Binding-site contacts:
Ligand atom O5 contacts residue ASN93 of chain 46.E at 4.1 Å.
Ligand atom O5 contacts residue TRP111 of chain 46.E at 4.3 Å.
Ligand atom C4 contacts residue ASN93 of chain 46.E at 3.6 Å.
Ligand atom O5 contacts residue ASN93 of chain 46.E at 2.3 Å (h-bond).
Ligand atom C1 contacts residue TRP111 of chain 46.E at 3.9 Å (hydrophobic).
Ligand atom N2 contacts residue ASN93 of chain 46.E at 2.5 Å (h-bond).
Ligand atom C7 contacts residue ASN93 of chain 46.E at 3.5 Å.
Ligand atom C8 contacts residue GLU91 of chain 46.E at 3.8 Å.
Ligand atom C5 contacts residue ASN93 of chain 46.E at 3.5 Å.
Ligand atom C2 contacts residue TRP111 of chain 46.E at 4.1 Å (hydrophobic).
Ligand atom O4 contacts residue TRP111 of chain 46.E at 3.4 Å.
Ligand atom O7 contacts residue TRP111 of chain 46.E at 3.6 Å.
Ligand atom N2 contacts residue TRP111 of chain 46.E at 3.5 Å.
Ligand atom O7 contacts residue ASN93 of chain 46.E at 3.9 Å.
Ligand atom C1 contacts residue ASN93 of chain 46.E at 1.4 Å.
Ligand atom O3 contacts residue TRP111 of chain 46.E at 4.3 Å.
Ligand atom C6 contacts residue ASN93 of chain 46.E at 3.1 Å.
Ligand atom C8 contacts residue TRP111 of chain 46.E at 3.3 Å (hydrophobic).
Ligand atom C2 contacts residue ASN93 of chain 46.E at 1.8 Å.
Ligand atom C3 contacts residue TRP111 of chain 46.E at 3.7 Å (hydrophobic).
Ligand atom C7 contacts residue TRP111 of chain 46.E at 3.8 Å (hydrophobic).
Ligand atom O3 contacts residue ASN93 of chain 46.E at 4.0 Å.
Ligand atom C3 contacts residue ASN93 of chain 46.E at 3.1 Å.
Ligand atom C5 contacts residue TRP111 of chain 46.E at 3.7 Å (hydrophobic).
Ligand atom C8 contacts residue GLY92 of chain 46.E at 3.6 Å.
Ligand atom N2 contacts residue GLY92 of chain 46.E at 4.2 Å.
Ligand atom C6 contacts residue HIS42 of chain 46.E at 4.3 Å.
Ligand atom C4 contacts residue TRP111 of chain 46.E at 4.0 Å (hydrophobic).
Ligand atom C7 contacts residue GLY92 of chain 46.E at 4.2 Å.
Ligand atom C5 contacts residue ASN93 of chain 46.E at 4.0 Å.

Sequence of chain 46.E:
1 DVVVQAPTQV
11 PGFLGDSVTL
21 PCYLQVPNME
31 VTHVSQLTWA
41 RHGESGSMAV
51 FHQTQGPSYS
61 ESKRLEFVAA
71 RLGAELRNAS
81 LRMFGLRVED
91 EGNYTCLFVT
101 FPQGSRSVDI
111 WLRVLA

A protein and the small-molecule ligand that binds it are described below.
Small molecule (SMILES): CC(=O)N[C@H]1[C@H](O[C@H]2[C@H](O)[C@@H](NC(C)=O)CO[C@@H]2CO[C@@H]2O[C@@H](C)[C@@H](O)[C@@H](O)[C@@H]2O)O[C@H](CO)[C@@H](O[C@@H]2O[C@H](CO)[C@@H](O)[C@H](O[C@H]3O[C@H](CO)[C@@H](O)[C@H](O)[C@@H]3O)[C@@H]2O)[C@@H]1O